The protein below binds the small molecule below.
Small molecule (SMILES): CC[C@H](C)[C@H](NC(=O)[C@H](CO)NC(=O)[C@H](CCCN=C(N)N)NC(=O)[C@@H](NC(=O)[C@@H]1CCCN1C(=O)[C@@H]1CCCN1C(=O)[C@H](C)N)C(C)C)C(=O)N[C@H](C=O)Cc1ccc(O)cc1

Sequence of chain 4.Y:
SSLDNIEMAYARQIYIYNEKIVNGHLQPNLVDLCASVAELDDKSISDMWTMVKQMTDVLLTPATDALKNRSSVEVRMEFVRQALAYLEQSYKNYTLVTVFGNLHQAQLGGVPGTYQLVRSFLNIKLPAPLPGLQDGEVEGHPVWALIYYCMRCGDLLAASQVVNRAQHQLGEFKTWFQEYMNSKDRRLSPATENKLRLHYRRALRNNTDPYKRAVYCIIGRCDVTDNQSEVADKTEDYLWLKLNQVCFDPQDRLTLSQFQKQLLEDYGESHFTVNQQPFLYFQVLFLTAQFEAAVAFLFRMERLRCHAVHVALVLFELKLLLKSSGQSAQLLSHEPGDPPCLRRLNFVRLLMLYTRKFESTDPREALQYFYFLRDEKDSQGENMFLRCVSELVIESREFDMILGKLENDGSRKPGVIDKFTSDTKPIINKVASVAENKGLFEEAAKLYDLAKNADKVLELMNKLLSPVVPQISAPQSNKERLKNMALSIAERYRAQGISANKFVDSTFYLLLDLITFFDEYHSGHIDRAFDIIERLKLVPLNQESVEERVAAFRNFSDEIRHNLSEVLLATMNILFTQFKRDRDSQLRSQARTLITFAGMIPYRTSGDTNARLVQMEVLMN

Binding-site contacts:
Ligand atom CD1 contacts residue TYR91 of chain 4.Y at 3.9 Å (hydrophobic).
Ligand atom O contacts residue THR235 of chain 4.Y at 3.1 Å (h-bond).
Ligand atom CD contacts residue HIS277 of chain 4.Y at 3.9 Å.
Ligand atom C contacts residue ASN227 of chain 4.Y at 3.5 Å.
Ligand atom C contacts residue THR235 of chain 4.Y at 3.6 Å.
Ligand atom CG1 contacts residue TYR94 of chain 4.Y at 3.8 Å (hydrophobic).
Ligand atom CG contacts residue HIS277 of chain 4.Y at 3.8 Å.
Ligand atom CD contacts residue TYR273 of chain 4.Y at 3.3 Å (hydrophobic).
Ligand atom CB contacts residue ASP233 of chain 4.Y at 3.0 Å.
Ligand atom C contacts residue ASN281 of chain 4.Y at 3.8 Å.
Ligand atom N contacts residue TYR273 of chain 4.Y at 3.9 Å.
Ligand atom CB contacts residue TYR238 of chain 4.Y at 3.6 Å (hydrophobic).
Ligand atom O contacts residue TYR94 of chain 4.Y at 2.9 Å.
Ligand atom CG contacts residue ASP233 of chain 4.Y at 3.0 Å.
Ligand atom C contacts residue TYR94 of chain 4.Y at 4.0 Å (hydrophobic).
Ligand atom C contacts residue THR235 of chain 4.Y at 3.6 Å.
Ligand atom CG2 contacts residue HIS277 of chain 4.Y at 3.3 Å.
Ligand atom CA contacts residue ASN227 of chain 4.Y at 3.7 Å.
Ligand atom CG2 contacts residue ASN281 of chain 4.Y at 3.6 Å.
Ligand atom O contacts residue HIS277 of chain 4.Y at 3.4 Å.
Ligand atom CG contacts residue TYR273 of chain 4.Y at 3.6 Å (hydrophobic).
Ligand atom CG contacts residue LYS234 of chain 4.Y at 3.3 Å.
Ligand atom CA contacts residue THR235 of chain 4.Y at 3.6 Å.
Ligand atom N contacts residue THR235 of chain 4.Y at 3.9 Å.
Ligand atom CB contacts residue LEU286 of chain 4.Y at 3.9 Å (hydrophobic).
Ligand atom O contacts residue LYS234 of chain 4.Y at 3.6 Å.
Ligand atom C contacts residue THR235 of chain 4.Y at 3.6 Å.
Ligand atom C contacts residue LEU286 of chain 4.Y at 3.8 Å (hydrophobic).
Ligand atom CG2 contacts residue LEU286 of chain 4.Y at 3.7 Å (hydrophobic).
Ligand atom CD1 contacts residue TYR94 of chain 4.Y at 3.5 Å (hydrophobic).
Ligand atom O contacts residue THR235 of chain 4.Y at 3.0 Å (h-bond).
Ligand atom O contacts residue LEU286 of chain 4.Y at 3.2 Å.
Ligand atom O contacts residue ASN281 of chain 4.Y at 2.6 Å (h-bond).
Ligand atom CG2 contacts residue PHE278 of chain 4.Y at 3.7 Å (hydrophobic).
Ligand atom N contacts residue ASN227 of chain 4.Y at 3.0 Å (h-bond).
Ligand atom CG2 contacts residue GLU236 of chain 4.Y at 3.3 Å.
Ligand atom N contacts residue THR235 of chain 4.Y at 3.5 Å (h-bond).
Ligand atom O contacts residue ASN227 of chain 4.Y at 3.6 Å.
Ligand atom CB contacts residue HIS277 of chain 4.Y at 3.7 Å.
Ligand atom CG1 contacts residue VAL280 of chain 4.Y at 4.0 Å (hydrophobic).